A protein and the small-molecule ligand that binds it are described below.
Small molecule (SMILES): Cc1cc(F)c(-c2ccc([C@H]3[C@H](C#N)N[C@H]3CF)cc2)c(F)c1

Sequence of chain 1.B:
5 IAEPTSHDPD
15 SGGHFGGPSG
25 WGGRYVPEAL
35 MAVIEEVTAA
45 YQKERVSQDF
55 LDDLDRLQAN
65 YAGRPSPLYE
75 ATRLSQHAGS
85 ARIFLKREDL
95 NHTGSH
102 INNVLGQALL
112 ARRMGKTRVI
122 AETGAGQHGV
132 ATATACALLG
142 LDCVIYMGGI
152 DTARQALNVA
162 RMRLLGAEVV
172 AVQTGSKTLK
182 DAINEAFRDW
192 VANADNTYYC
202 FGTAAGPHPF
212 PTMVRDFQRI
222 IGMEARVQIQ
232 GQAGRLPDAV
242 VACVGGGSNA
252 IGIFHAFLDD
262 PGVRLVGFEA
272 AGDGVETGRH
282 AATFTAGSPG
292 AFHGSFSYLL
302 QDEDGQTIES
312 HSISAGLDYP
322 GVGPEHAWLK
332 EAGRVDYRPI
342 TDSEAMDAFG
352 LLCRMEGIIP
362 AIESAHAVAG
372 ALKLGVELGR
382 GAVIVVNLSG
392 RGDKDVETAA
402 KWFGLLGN

Sequence of chain 1.A:
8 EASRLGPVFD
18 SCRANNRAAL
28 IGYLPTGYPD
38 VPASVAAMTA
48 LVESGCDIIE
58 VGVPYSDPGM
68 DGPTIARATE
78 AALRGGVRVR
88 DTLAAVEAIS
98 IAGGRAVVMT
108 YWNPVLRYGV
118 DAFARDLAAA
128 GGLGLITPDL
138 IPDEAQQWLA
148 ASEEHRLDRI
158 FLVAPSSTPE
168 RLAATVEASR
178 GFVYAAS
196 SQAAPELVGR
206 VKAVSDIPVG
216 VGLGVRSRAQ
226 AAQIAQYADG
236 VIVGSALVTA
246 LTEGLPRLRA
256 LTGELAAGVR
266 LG

Binding-site contacts:
Ligand atom C8 contacts residue HIS294 of chain 1.B at 3.6 Å.
Ligand atom F1 contacts residue VAL30 of chain 1.B at 3.9 Å.
Ligand atom N1 contacts residue ASP64 of chain 1.A at 3.2 Å (salt-bridge).
Ligand atom C17 contacts residue PHE188 of chain 1.B at 3.8 Å (hydrophobic).
Ligand atom F2 contacts residue PHE202 of chain 1.B at 3.9 Å.
Ligand atom C3 contacts residue PHE188 of chain 1.B at 3.8 Å (hydrophobic).
Ligand atom C4 contacts residue HIS294 of chain 1.B at 3.7 Å.
Ligand atom N2 contacts residue TYR108 of chain 1.A at 3.5 Å.
Ligand atom N2 contacts residue PRO31 of chain 1.B at 3.8 Å.
Ligand atom C35 contacts residue PHE211 of chain 1.B at 3.5 Å (hydrophobic).
Ligand atom C1 contacts residue ASN185 of chain 1.B at 3.7 Å.
Ligand atom N2 contacts residue MET67 of chain 1.A at 3.6 Å.
Ligand atom C14 contacts residue ASP64 of chain 1.A at 3.1 Å.
Ligand atom C9 contacts residue PHE202 of chain 1.B at 3.6 Å (hydrophobic).
Ligand atom C1 contacts residue PHE188 of chain 1.B at 3.4 Å (hydrophobic).
Ligand atom F2 contacts residue HIS294 of chain 1.B at 3.2 Å.
Ligand atom C13 contacts residue GLY66 of chain 1.A at 3.9 Å.
Ligand atom C9 contacts residue PRO208 of chain 1.B at 3.9 Å (hydrophobic).
Ligand atom F2 contacts residue ILE184 of chain 1.B at 3.4 Å.
Ligand atom F1 contacts residue LEU34 of chain 1.B at 3.3 Å.
Ligand atom C4 contacts residue PHE188 of chain 1.B at 3.8 Å (hydrophobic).
Ligand atom F1 contacts residue PHE188 of chain 1.B at 3.4 Å.
Ligand atom N1 contacts residue GLY66 of chain 1.A at 3.9 Å.
Ligand atom N2 contacts residue PHE188 of chain 1.B at 3.6 Å.
Ligand atom C16 contacts residue HIS294 of chain 1.B at 3.4 Å.
Ligand atom C14 contacts residue ASN185 of chain 1.B at 3.8 Å.
Ligand atom C6 contacts residue PHE188 of chain 1.B at 3.4 Å (hydrophobic).
Ligand atom C16 contacts residue ASN185 of chain 1.B at 3.4 Å.
Ligand atom C2 contacts residue PHE188 of chain 1.B at 3.7 Å (hydrophobic).
Ligand atom C4 contacts residue GLY295 of chain 1.B at 3.6 Å.
Ligand atom C16 contacts residue ASP64 of chain 1.A at 3.6 Å.
Ligand atom C12 contacts residue PRO208 of chain 1.B at 3.7 Å (hydrophobic).
Ligand atom C10 contacts residue PRO208 of chain 1.B at 3.5 Å (hydrophobic).
Ligand atom C35 contacts residue PHE202 of chain 1.B at 3.5 Å (hydrophobic).
Ligand atom C14 contacts residue GLY66 of chain 1.A at 3.7 Å.
Ligand atom C5 contacts residue PHE188 of chain 1.B at 3.8 Å (hydrophobic).
Ligand atom F3 contacts residue HIS294 of chain 1.B at 3.0 Å.
Ligand atom C17 contacts residue TYR108 of chain 1.A at 3.8 Å (hydrophobic).
Ligand atom C11 contacts residue PRO208 of chain 1.B at 3.4 Å (hydrophobic).
Ligand atom N2 contacts residue ASP136 of chain 1.A at 3.8 Å.